The small molecule below binds the protein below.
Small molecule (SMILES): CC(=O)N[C@H]1[C@H](O[C@H]2[C@H](O)[C@@H](NC(C)=O)CO[C@@H]2CO)O[C@H](CO)[C@@H](O[C@@H]2O[C@H](CO)[C@@H](O)[C@H](O)[C@@H]2O)[C@@H]1O

Sequence of chain 1.I:
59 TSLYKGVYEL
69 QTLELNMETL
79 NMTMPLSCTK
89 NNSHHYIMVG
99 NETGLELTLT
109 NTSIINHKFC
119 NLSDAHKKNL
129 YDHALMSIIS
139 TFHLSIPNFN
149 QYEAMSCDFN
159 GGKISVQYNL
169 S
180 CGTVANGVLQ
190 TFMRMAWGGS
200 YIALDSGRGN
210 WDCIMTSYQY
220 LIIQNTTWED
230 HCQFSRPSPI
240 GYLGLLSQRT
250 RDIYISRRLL

Binding-site contacts:
Ligand atom O7 contacts residue GLN165 of chain 1.I at 3.7 Å.
Ligand atom C7 contacts residue ASN167 of chain 1.I at 3.1 Å.
Ligand atom N2 contacts residue TYR219 of chain 1.I at 3.3 Å (h-bond).
Ligand atom C3 contacts residue ASN167 of chain 1.I at 3.9 Å.
Ligand atom C2 contacts residue ASN167 of chain 1.I at 2.6 Å.
Ligand atom C2 contacts residue TYR219 of chain 1.I at 4.4 Å (hydrophobic).
Ligand atom C1 contacts residue ASN167 of chain 1.I at 1.4 Å.
Ligand atom O7 contacts residue SER111 of chain 1.I at 4.2 Å.
Ligand atom C7 contacts residue TYR219 of chain 1.I at 3.7 Å (hydrophobic).
Ligand atom O5 contacts residue ASN167 of chain 1.I at 2.3 Å (h-bond).
Ligand atom C5 contacts residue SER169 of chain 1.I at 4.4 Å.
Ligand atom O5 contacts residue SER169 of chain 1.I at 4.1 Å.
Ligand atom O7 contacts residue ASN167 of chain 1.I at 3.4 Å (h-bond).
Ligand atom C1 contacts residue SER169 of chain 1.I at 3.8 Å.
Ligand atom C8 contacts residue ASN167 of chain 1.I at 4.3 Å.
Ligand atom C8 contacts residue LYS116 of chain 1.I at 3.4 Å.
Ligand atom C4 contacts residue ASN167 of chain 1.I at 4.3 Å.
Ligand atom O6 contacts residue ASN167 of chain 1.I at 4.4 Å.
Ligand atom O7 contacts residue TYR219 of chain 1.I at 3.3 Å (h-bond).
Ligand atom C5 contacts residue ASN167 of chain 1.I at 3.6 Å.
Ligand atom N2 contacts residue ASN167 of chain 1.I at 2.5 Å (h-bond).
Ligand atom O6 contacts residue SER169 of chain 1.I at 4.5 Å.
Ligand atom O7 contacts residue ILE113 of chain 1.I at 4.2 Å.